Binding-site contacts:
Ligand atom C7 contacts residue ASN737 of chain 1.A at 4.1 Å.
Ligand atom C8 contacts residue PHE725 of chain 1.A at 3.6 Å (hydrophobic).
Ligand atom C7 contacts residue ASP726 of chain 1.A at 3.7 Å.
Ligand atom C2 contacts residue ASN737 of chain 1.A at 2.5 Å.
Ligand atom C2 contacts residue PHE725 of chain 1.A at 3.7 Å (hydrophobic).
Ligand atom C6 contacts residue ASP740 of chain 1.A at 3.4 Å.
Ligand atom C5 contacts residue ASN737 of chain 1.A at 3.7 Å.
Ligand atom C1 contacts residue THR739 of chain 1.A at 3.8 Å.
Ligand atom C4 contacts residue ASN737 of chain 1.A at 4.3 Å.
Ligand atom C7 contacts residue PHE725 of chain 1.A at 3.4 Å (hydrophobic).
Ligand atom N2 contacts residue PHE725 of chain 1.A at 3.3 Å.
Ligand atom O5 contacts residue ASN737 of chain 1.A at 2.4 Å (h-bond).
Ligand atom C1 contacts residue ASN737 of chain 1.A at 1.4 Å.
Ligand atom O6 contacts residue ASP740 of chain 1.A at 2.7 Å (salt-bridge).
Ligand atom C1 contacts residue PHE725 of chain 1.A at 4.2 Å (hydrophobic).
Ligand atom N2 contacts residue ASN737 of chain 1.A at 2.9 Å (h-bond).
Ligand atom O7 contacts residue PHE725 of chain 1.A at 3.4 Å.
Ligand atom O5 contacts residue THR739 of chain 1.A at 4.3 Å.
Ligand atom O7 contacts residue ASP726 of chain 1.A at 3.6 Å (salt-bridge).
Ligand atom C8 contacts residue SER727 of chain 1.A at 4.0 Å.
Ligand atom C3 contacts residue ASN737 of chain 1.A at 3.9 Å.
Ligand atom C5 contacts residue ASP740 of chain 1.A at 4.2 Å.
Ligand atom C8 contacts residue ASP726 of chain 1.A at 3.3 Å.

A small-molecule ligand and the protein it binds are described below.
Small molecule (SMILES): CC(=O)N[C@H]1[C@H](O[C@H]2[C@H](O)[C@@H](NC(C)=O)CO[C@@H]2CO)O[C@H](CO)[C@@H](O[C@@H]2O[C@H](CO)[C@@H](O)[C@H](O)[C@@H]2O)[C@@H]1O

Sequence of chain 1.A:
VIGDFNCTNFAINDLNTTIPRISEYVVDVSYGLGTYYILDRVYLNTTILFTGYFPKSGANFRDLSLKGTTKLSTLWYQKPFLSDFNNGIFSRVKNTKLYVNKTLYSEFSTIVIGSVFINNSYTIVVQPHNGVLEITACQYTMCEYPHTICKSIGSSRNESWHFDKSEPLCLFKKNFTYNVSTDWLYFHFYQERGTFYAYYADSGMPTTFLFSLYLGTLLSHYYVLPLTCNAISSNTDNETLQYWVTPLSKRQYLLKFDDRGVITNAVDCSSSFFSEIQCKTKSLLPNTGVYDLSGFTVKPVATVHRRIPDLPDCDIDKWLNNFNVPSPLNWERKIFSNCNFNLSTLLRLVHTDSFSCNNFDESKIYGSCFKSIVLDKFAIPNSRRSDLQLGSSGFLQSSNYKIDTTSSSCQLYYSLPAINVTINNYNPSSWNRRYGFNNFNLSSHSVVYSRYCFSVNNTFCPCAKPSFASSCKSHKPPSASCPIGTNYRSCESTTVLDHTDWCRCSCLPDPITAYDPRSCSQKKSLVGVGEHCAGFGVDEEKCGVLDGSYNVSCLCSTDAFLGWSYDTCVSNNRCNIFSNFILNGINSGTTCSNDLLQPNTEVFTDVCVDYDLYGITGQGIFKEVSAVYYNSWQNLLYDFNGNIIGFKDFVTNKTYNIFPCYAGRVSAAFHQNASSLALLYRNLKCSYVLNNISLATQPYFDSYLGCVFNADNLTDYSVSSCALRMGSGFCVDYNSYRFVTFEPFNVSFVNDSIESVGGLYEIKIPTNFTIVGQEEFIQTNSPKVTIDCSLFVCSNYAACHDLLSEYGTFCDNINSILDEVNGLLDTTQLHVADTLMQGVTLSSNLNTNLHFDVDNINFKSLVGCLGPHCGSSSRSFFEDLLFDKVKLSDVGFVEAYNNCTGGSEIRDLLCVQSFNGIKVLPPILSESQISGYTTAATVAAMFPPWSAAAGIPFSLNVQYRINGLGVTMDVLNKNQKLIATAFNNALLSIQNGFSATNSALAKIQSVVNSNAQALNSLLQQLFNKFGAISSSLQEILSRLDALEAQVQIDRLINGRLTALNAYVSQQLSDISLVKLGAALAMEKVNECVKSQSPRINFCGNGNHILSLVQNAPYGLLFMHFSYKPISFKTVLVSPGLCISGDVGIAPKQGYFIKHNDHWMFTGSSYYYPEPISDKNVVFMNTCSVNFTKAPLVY